Sequence of chain 24.E:
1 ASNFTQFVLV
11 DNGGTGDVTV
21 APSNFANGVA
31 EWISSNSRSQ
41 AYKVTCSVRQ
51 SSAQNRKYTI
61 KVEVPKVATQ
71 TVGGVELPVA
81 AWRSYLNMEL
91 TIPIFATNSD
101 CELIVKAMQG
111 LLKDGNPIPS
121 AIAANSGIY

Binding-site contacts:
Ligand atom C2 contacts residue SER47 of chain 10.E at 3.2 Å.
Ligand atom C5' contacts residue ARG49 of chain 24.E at 3.5 Å.
Ligand atom O2' contacts residue TYR85 of chain 10.E at 3.4 Å.
Ligand atom P contacts residue SER51 of chain 24.E at 3.5 Å.
Ligand atom N1 contacts residue SER47 of chain 10.E at 2.9 Å (h-bond).
Ligand atom N6 contacts residue THR45 of chain 10.E at 2.7 Å (h-bond).
Ligand atom OP2 contacts residue LYS43 of chain 10.E at 2.7 Å (salt-bridge).
Ligand atom C5' contacts residue TYR85 of chain 10.E at 2.9 Å (hydrophobic).
Ligand atom N7 contacts residue THR45 of chain 10.E at 2.6 Å (h-bond).
Ligand atom O2 contacts residue ASN87 of chain 10.E at 3.3 Å (h-bond).
Ligand atom N6 contacts residue CYS46 of chain 10.E at 3.3 Å (h-bond).
Ligand atom C3' contacts residue TYR85 of chain 10.E at 3.4 Å (hydrophobic).
Ligand atom OP1 contacts residue ARG49 of chain 24.E at 2.5 Å (salt-bridge).
Ligand atom OP2 contacts residue SER51 of chain 24.E at 3.4 Å (h-bond).
Ligand atom C2' contacts residue TYR85 of chain 10.E at 3.4 Å (hydrophobic).
Ligand atom C8 contacts residue LYS61 of chain 10.E at 3.4 Å.
Ligand atom C2' contacts residue GLU63 of chain 10.E at 3.5 Å.
Ligand atom O2' contacts residue GLU63 of chain 10.E at 3.2 Å (salt-bridge).
Ligand atom C4 contacts residue TYR85 of chain 10.E at 3.5 Å (hydrophobic).
Ligand atom O3' contacts residue ARG49 of chain 24.E at 3.4 Å (salt-bridge).
Ligand atom OP2 contacts residue ASN55 of chain 24.E at 3.4 Å (h-bond).
Ligand atom C4' contacts residue TYR85 of chain 10.E at 3.2 Å (hydrophobic).
Ligand atom OP2 contacts residue LYS57 of chain 24.E at 2.6 Å (salt-bridge).
Ligand atom C5' contacts residue SER51 of chain 24.E at 3.3 Å.
Ligand atom OP2 contacts residue ARG49 of chain 24.E at 2.3 Å (salt-bridge).
Ligand atom OP1 contacts residue SER51 of chain 24.E at 2.9 Å (h-bond).
Ligand atom O3' contacts residue SER51 of chain 24.E at 3.3 Å (h-bond).
Ligand atom OP1 contacts residue SER51 of chain 24.E at 3.5 Å.
Ligand atom C6 contacts residue THR45 of chain 10.E at 3.3 Å.
Ligand atom N1 contacts residue TYR85 of chain 10.E at 3.5 Å.
Ligand atom N3 contacts residue TYR85 of chain 10.E at 3.5 Å.
Ligand atom P contacts residue ARG49 of chain 24.E at 3.0 Å.
Ligand atom O4' contacts residue LYS61 of chain 10.E at 2.8 Å (salt-bridge).
Ligand atom OP1 contacts residue ASN55 of chain 24.E at 2.8 Å (h-bond).
Ligand atom N7 contacts residue LYS61 of chain 10.E at 3.3 Å.
Ligand atom N6 contacts residue THR59 of chain 10.E at 2.8 Å (h-bond).
Ligand atom C5 contacts residue THR45 of chain 10.E at 3.2 Å.
Ligand atom OP1 contacts residue SER52 of chain 24.E at 3.2 Å.
Ligand atom OP2 contacts residue TYR85 of chain 10.E at 2.6 Å (h-bond).
Ligand atom N9 contacts residue LYS61 of chain 10.E at 3.3 Å (salt-bridge).

This protein binds this small molecule.
Small molecule (SMILES): N=c1ccn([C@@H]2O[C@H](CO[P](=O)(O)O[C@H]3[C@@H](O)[C@H](n4cnc5c(N)ncnc54)O[C@@H]3CO[P](=O)(O)O[C@H]3[C@@H](O)[C@H](n4ccc(N)nc4=O)O[C@@H]3CO[P](=O)(O)O[C@H]3[C@@H](O)[C@H](n4ccc(=O)[nH]c4=O)O[C@@H]3CO[P](=O)(O)O[C@H]3[C@@H](O)[C@H](n4cnc5c(N)ncnc54)O[C@@H]3CO[P](=O)(O)O[C@H]3[C@@H](O)[C@H](n4cnc5c(=O)nc(N)[nH]c54)O[C@@H]3CO[P](=O)(O)O[C@H]3[C@@H](O)[C@H](n4cnc5c(=O)nc(N)[nH]c54)O[C@@H]3CO)[C@@H](O[P](=O)(O)OC[C@H]3O[C@@H](n4ccc(N)nc4=O)[C@H](O)[C@@H]3O)[C@H]2O)c(=O)[nH]1

Sequence of chain 10.E:
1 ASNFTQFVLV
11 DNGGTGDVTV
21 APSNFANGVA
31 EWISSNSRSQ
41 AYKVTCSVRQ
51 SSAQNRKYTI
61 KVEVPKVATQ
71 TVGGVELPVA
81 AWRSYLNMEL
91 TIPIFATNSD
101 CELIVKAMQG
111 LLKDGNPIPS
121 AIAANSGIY